Binding-site contacts:
Ligand atom O2 contacts residue ARG125 of chain 1.E at 4.3 Å.
Ligand atom O2' contacts residue CYS120 of chain 1.E at 3.6 Å (h-bond).
Ligand atom O2' contacts residue GLY119 of chain 1.E at 4.1 Å.
Ligand atom C3 contacts residue LEU376 of chain 1.E at 4.5 Å (hydrophobic).
Ligand atom O2P contacts residue MET95 of chain 1.E at 3.7 Å.
Ligand atom C1 contacts residue CYS120 of chain 1.E at 2.7 Å (hydrophobic).
Ligand atom P contacts residue ARG96 of chain 1.E at 4.0 Å.
Ligand atom P contacts residue CYS120 of chain 1.E at 3.8 Å.
Ligand atom C3 contacts residue CYS120 of chain 1.E at 2.8 Å (hydrophobic).
Ligand atom O2P contacts residue ARG96 of chain 1.E at 2.8 Å (salt-bridge).
Ligand atom O3P contacts residue ARG96 of chain 1.E at 3.9 Å.
Ligand atom O1 contacts residue CYS120 of chain 1.E at 3.3 Å (h-bond).
Ligand atom O1P contacts residue THR94 of chain 1.E at 3.5 Å (h-bond).
Ligand atom O2P contacts residue THR94 of chain 1.E at 4.2 Å.
Ligand atom P contacts residue MET95 of chain 1.E at 4.5 Å.
Ligand atom C1 contacts residue ALA121 of chain 1.E at 3.8 Å (hydrophobic).
Ligand atom O2 contacts residue ARG96 of chain 1.E at 3.8 Å.
Ligand atom P contacts residue ARG403 of chain 1.E at 4.0 Å.
Ligand atom O3P contacts residue ARG403 of chain 1.E at 3.1 Å (salt-bridge).
Ligand atom O1P contacts residue MG1 of chain 1.Y at 2.2 Å.
Ligand atom C2 contacts residue CYS120 of chain 1.E at 1.7 Å (hydrophobic).
Ligand atom C2 contacts residue MG1 of chain 1.Y at 3.8 Å.
Ligand atom O2P contacts residue MG1 of chain 1.Y at 4.1 Å.
Ligand atom O2 contacts residue MG1 of chain 1.Y at 4.0 Å.
Ligand atom C3 contacts residue MG1 of chain 1.Y at 4.1 Å.
Ligand atom O1 contacts residue MG1 of chain 1.Y at 3.4 Å.
Ligand atom O1P contacts residue ARG403 of chain 1.E at 3.1 Å (salt-bridge).
Ligand atom C3 contacts residue ILE122 of chain 1.E at 4.2 Å (hydrophobic).
Ligand atom O2 contacts residue CYS120 of chain 1.E at 2.2 Å (h-bond).
Ligand atom C1 contacts residue MG1 of chain 1.Y at 2.9 Å.
Ligand atom O3P contacts residue MET95 of chain 1.E at 4.4 Å.
Ligand atom P contacts residue THR94 of chain 1.E at 4.4 Å.
Ligand atom O2' contacts residue MG1 of chain 1.Y at 2.2 Å.
Ligand atom C2 contacts residue ALA121 of chain 1.E at 4.2 Å (hydrophobic).
Ligand atom P contacts residue MG1 of chain 1.Y at 3.5 Å.
Ligand atom O1 contacts residue ALA121 of chain 1.E at 3.1 Å (h-bond).

This protein binds this small molecule.
Small molecule (SMILES): C[C@@H](OP(=O)(O)O)C(=O)O

Sequence of chain 1.E:
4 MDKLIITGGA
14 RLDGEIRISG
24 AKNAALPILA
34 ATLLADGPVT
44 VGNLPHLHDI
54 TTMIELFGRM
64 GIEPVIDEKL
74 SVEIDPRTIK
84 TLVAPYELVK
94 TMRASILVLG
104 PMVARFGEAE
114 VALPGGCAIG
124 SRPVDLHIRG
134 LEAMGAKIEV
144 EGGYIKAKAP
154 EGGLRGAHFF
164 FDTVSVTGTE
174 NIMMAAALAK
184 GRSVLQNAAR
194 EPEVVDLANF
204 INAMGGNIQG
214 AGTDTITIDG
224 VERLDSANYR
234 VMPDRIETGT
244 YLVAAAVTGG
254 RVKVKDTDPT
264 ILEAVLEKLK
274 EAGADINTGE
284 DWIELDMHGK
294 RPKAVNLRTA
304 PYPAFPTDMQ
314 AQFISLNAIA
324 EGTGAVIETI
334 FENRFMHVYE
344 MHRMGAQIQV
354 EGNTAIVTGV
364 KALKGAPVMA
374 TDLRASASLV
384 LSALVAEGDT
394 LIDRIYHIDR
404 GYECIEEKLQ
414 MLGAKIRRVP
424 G